Binding-site contacts:
Ligand atom CAK contacts residue NAP1 of chain 1.K at 3.7 Å.
Ligand atom NAG contacts residue TYR174 of chain 1.D at 3.1 Å (h-bond).
Ligand atom CAI contacts residue PHE97 of chain 1.D at 3.3 Å (hydrophobic).
Ligand atom CAC contacts residue ASP161 of chain 1.D at 4.4 Å.
Ligand atom NAA contacts residue NAP1 of chain 1.K at 3.1 Å (h-bond).
Ligand atom CAK contacts residue TYR174 of chain 1.D at 3.4 Å (hydrophobic).
Ligand atom CAD contacts residue ASP161 of chain 1.D at 3.8 Å.
Ligand atom CAE contacts residue NAP1 of chain 1.K at 3.4 Å.
Ligand atom CAH contacts residue NAP1 of chain 1.K at 3.6 Å.
Ligand atom CAI contacts residue SER95 of chain 1.D at 3.8 Å.
Ligand atom CAD contacts residue TYR174 of chain 1.D at 3.1 Å (hydrophobic).
Ligand atom CAE contacts residue PRO210 of chain 1.D at 4.2 Å (hydrophobic).
Ligand atom NAA contacts residue SER95 of chain 1.D at 2.8 Å (h-bond).
Ligand atom CAC contacts residue TYR174 of chain 1.D at 4.4 Å (hydrophobic).
Ligand atom NAF contacts residue NAP1 of chain 1.K at 3.2 Å (h-bond).
Ligand atom CLA contacts residue PRO210 of chain 1.D at 3.7 Å.
Ligand atom NAG contacts residue PHE97 of chain 1.D at 3.4 Å.
Ligand atom CAH contacts residue PHE97 of chain 1.D at 3.8 Å (hydrophobic).
Ligand atom CAC contacts residue NAP1 of chain 1.K at 3.4 Å.
Ligand atom NAF contacts residue PHE97 of chain 1.D at 3.8 Å.
Ligand atom CAD contacts residue PHE97 of chain 1.D at 3.4 Å (hydrophobic).
Ligand atom CAK contacts residue PHE97 of chain 1.D at 3.5 Å (hydrophobic).
Ligand atom CLA contacts residue LEU209 of chain 1.D at 4.2 Å.
Ligand atom CAE contacts residue PHE97 of chain 1.D at 3.8 Å (hydrophobic).
Ligand atom CAJ contacts residue NAP1 of chain 1.K at 3.8 Å.
Ligand atom CAC contacts residue PHE97 of chain 1.D at 3.6 Å (hydrophobic).
Ligand atom NAG contacts residue NAP1 of chain 1.K at 2.7 Å (h-bond).
Ligand atom NAA contacts residue PHE97 of chain 1.D at 3.5 Å.
Ligand atom CLA contacts residue NAP1 of chain 1.K at 3.4 Å.
Ligand atom CAI contacts residue TYR174 of chain 1.D at 4.4 Å (hydrophobic).
Ligand atom CAD contacts residue NAP1 of chain 1.K at 3.6 Å.
Ligand atom NAG contacts residue SER95 of chain 1.D at 3.9 Å.
Ligand atom CAI contacts residue NAP1 of chain 1.K at 3.1 Å.
Ligand atom CAJ contacts residue PHE97 of chain 1.D at 3.6 Å (hydrophobic).

A protein and the small-molecule ligand that binds it are described below.
Small molecule (SMILES): Nc1nc2ccc(Cl)cc2[nH]1

Sequence of chain 1.D:
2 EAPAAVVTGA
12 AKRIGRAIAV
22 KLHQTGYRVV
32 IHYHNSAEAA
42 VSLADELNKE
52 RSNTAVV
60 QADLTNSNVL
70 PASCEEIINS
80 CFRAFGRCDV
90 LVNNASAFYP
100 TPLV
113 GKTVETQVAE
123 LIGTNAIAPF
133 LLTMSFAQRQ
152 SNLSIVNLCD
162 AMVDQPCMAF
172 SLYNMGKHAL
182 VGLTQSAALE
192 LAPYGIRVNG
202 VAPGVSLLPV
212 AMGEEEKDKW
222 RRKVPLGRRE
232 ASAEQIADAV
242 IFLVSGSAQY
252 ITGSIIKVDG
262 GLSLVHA